Sequence of chain 57.A:
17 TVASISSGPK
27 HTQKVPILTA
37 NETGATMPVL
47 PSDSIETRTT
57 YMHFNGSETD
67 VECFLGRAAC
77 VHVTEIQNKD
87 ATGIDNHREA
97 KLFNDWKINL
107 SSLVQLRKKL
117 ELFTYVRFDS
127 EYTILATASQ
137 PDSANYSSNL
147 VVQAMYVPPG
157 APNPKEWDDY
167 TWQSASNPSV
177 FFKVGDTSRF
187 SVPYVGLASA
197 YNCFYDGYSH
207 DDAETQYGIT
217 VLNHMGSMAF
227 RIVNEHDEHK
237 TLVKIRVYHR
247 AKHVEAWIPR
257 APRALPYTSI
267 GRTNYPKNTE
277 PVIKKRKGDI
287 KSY

This small molecule binds to this protein.
Small molecule (SMILES): CC[C@H]1COC(c2ccc(OCCCCCCCc3cc(C)no3)cc2)=N1

Sequence of chain 57.C:
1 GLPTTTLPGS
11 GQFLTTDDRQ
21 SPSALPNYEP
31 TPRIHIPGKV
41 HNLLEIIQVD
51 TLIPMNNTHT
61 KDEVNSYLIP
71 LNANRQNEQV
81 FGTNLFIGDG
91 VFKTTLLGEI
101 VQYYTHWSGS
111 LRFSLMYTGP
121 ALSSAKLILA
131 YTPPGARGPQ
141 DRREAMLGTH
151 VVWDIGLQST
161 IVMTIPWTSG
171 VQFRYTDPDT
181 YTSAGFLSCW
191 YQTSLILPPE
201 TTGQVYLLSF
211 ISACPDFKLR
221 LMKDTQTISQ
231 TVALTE

Binding-site contacts:
Ligand atom O1 contacts residue PHE186 of chain 57.A at 3.7 Å.
Ligand atom N2 contacts residue ALA24 of chain 57.C at 3.3 Å.
Ligand atom C31 contacts residue PRO174 of chain 57.A at 3.4 Å (hydrophobic).
Ligand atom C6C contacts residue VAL191 of chain 57.A at 3.5 Å (hydrophobic).
Ligand atom C1C contacts residue MET224 of chain 57.A at 3.4 Å (hydrophobic).
Ligand atom C5 contacts residue PHE186 of chain 57.A at 3.7 Å (hydrophobic).
Ligand atom N3A contacts residue ASN219 of chain 57.A at 3.8 Å.
Ligand atom C2C contacts residue TYR152 of chain 57.A at 4.0 Å (hydrophobic).
Ligand atom C2B contacts residue MET221 of chain 57.A at 3.6 Å (hydrophobic).
Ligand atom C5B contacts residue LEU106 of chain 57.A at 4.0 Å (hydrophobic).
Ligand atom C3 contacts residue PHE186 of chain 57.A at 3.8 Å (hydrophobic).
Ligand atom C4 contacts residue TYR152 of chain 57.A at 3.9 Å (hydrophobic).
Ligand atom C5 contacts residue MET224 of chain 57.A at 4.0 Å (hydrophobic).
Ligand atom N2 contacts residue PRO174 of chain 57.A at 3.9 Å.
Ligand atom C4C contacts residue VAL188 of chain 57.A at 3.9 Å (hydrophobic).
Ligand atom C4A contacts residue ASN219 of chain 57.A at 3.9 Å.
Ligand atom C4A contacts residue ASN198 of chain 57.A at 4.0 Å.
Ligand atom C3C contacts residue VAL188 of chain 57.A at 3.2 Å (hydrophobic).
Ligand atom O1 contacts residue ALA24 of chain 57.C at 3.6 Å.
Ligand atom C5A contacts residue CYS199 of chain 57.A at 3.9 Å (hydrophobic).
Ligand atom C4 contacts residue MET224 of chain 57.A at 4.0 Å (hydrophobic).
Ligand atom C4 contacts residue PHE186 of chain 57.A at 3.5 Å (hydrophobic).
Ligand atom C3 contacts residue PRO174 of chain 57.A at 3.8 Å (hydrophobic).
Ligand atom N2 contacts residue PHE186 of chain 57.A at 3.9 Å.
Ligand atom C4A contacts residue ILE215 of chain 57.A at 3.9 Å (hydrophobic).
Ligand atom CM2 contacts residue LEU116 of chain 57.A at 3.6 Å (hydrophobic).
Ligand atom O1 contacts residue VAL188 of chain 57.A at 3.8 Å.
Ligand atom C6B contacts residue TYR197 of chain 57.A at 3.5 Å (hydrophobic).
Ligand atom C31 contacts residue SER175 of chain 57.A at 3.6 Å.
Ligand atom C5C contacts residue TYR128 of chain 57.A at 3.6 Å (hydrophobic).
Ligand atom C7C contacts residue TYR128 of chain 57.A at 3.7 Å (hydrophobic).
Ligand atom C31 contacts residue VAL176 of chain 57.A at 3.3 Å (hydrophobic).
Ligand atom O1 contacts residue TYR152 of chain 57.A at 4.0 Å.
Ligand atom O1B contacts residue MET221 of chain 57.A at 3.7 Å.
Ligand atom C5B contacts residue TYR197 of chain 57.A at 3.7 Å (hydrophobic).
Ligand atom C1B contacts residue MET221 of chain 57.A at 3.7 Å (hydrophobic).
Ligand atom C2C contacts residue VAL188 of chain 57.A at 3.4 Å (hydrophobic).
Ligand atom C5C contacts residue ILE104 of chain 57.A at 4.0 Å (hydrophobic).
Ligand atom C5 contacts residue TYR152 of chain 57.A at 3.8 Å (hydrophobic).
Ligand atom C31 contacts residue ALA150 of chain 57.A at 3.8 Å (hydrophobic).